A small-molecule ligand and the protein it binds are described below.
Small molecule (SMILES): OC[C@H]1O[C@H](O[C@H]2[C@H](O)[C@@H](O)[C@@H](O)O[C@@H]2CO)[C@H](O)[C@@H](O)[C@@H]1O

Sequence of chain 1.B:
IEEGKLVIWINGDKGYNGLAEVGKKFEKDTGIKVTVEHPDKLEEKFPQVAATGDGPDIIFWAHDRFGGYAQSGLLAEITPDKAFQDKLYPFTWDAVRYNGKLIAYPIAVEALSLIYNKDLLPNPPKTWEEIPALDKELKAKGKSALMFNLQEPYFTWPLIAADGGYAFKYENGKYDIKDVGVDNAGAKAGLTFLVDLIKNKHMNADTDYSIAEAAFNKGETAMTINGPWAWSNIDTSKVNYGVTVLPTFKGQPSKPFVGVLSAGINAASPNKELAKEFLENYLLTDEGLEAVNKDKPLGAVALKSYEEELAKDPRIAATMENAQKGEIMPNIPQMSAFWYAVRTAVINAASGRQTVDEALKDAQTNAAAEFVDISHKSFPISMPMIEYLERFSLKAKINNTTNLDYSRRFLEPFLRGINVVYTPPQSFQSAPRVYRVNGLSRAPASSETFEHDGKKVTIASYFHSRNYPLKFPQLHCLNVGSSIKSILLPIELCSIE

Binding-site contacts:
Ligand atom O6 contacts residue PHE157 of chain 1.B at 3.6 Å.
Ligand atom C2 contacts residue ASP66 of chain 1.B at 3.4 Å.
Ligand atom O6 contacts residue GLU154 of chain 1.B at 2.7 Å (salt-bridge).
Ligand atom C6 contacts residue GLU154 of chain 1.B at 3.4 Å.
Ligand atom O2 contacts residue ALA64 of chain 1.B at 3.1 Å.
Ligand atom C2 contacts residue TRP231 of chain 1.B at 3.8 Å (hydrophobic).
Ligand atom C4 contacts residue TRP341 of chain 1.B at 3.5 Å (hydrophobic).
Ligand atom O2 contacts residue ASP66 of chain 1.B at 2.9 Å (salt-bridge).
Ligand atom C4 contacts residue TYR156 of chain 1.B at 3.7 Å (hydrophobic).
Ligand atom C3 contacts residue TRP63 of chain 1.B at 3.7 Å (hydrophobic).
Ligand atom C6 contacts residue PRO155 of chain 1.B at 3.6 Å (hydrophobic).
Ligand atom O3 contacts residue ASP66 of chain 1.B at 3.0 Å (salt-bridge).
Ligand atom O2 contacts residue GLU112 of chain 1.B at 2.6 Å (salt-bridge).
Ligand atom O3 contacts residue GLU112 of chain 1.B at 3.6 Å.
Ligand atom O1 contacts residue ASP15 of chain 1.B at 2.8 Å (salt-bridge).
Ligand atom C1 contacts residue LYS16 of chain 1.B at 3.6 Å.
Ligand atom O3 contacts residue ALA64 of chain 1.B at 3.3 Å.
Ligand atom O5 contacts residue TRP341 of chain 1.B at 3.8 Å.
Ligand atom C3 contacts residue ASP66 of chain 1.B at 3.7 Å.
Ligand atom C6 contacts residue TRP341 of chain 1.B at 3.5 Å (hydrophobic).
Ligand atom O1 contacts residue LYS16 of chain 1.B at 2.9 Å (salt-bridge).
Ligand atom O1 contacts residue ASN13 of chain 1.B at 3.8 Å.
Ligand atom C1 contacts residue ASP15 of chain 1.B at 3.4 Å.
Ligand atom O3 contacts residue ARG67 of chain 1.B at 3.0 Å (salt-bridge).
Ligand atom O6 contacts residue PRO155 of chain 1.B at 3.1 Å.
Ligand atom O6 contacts residue TYR156 of chain 1.B at 2.9 Å (h-bond).
Ligand atom C2 contacts residue GLU112 of chain 1.B at 3.4 Å.
Ligand atom O5 contacts residue ASP15 of chain 1.B at 3.8 Å.
Ligand atom O4 contacts residue TRP341 of chain 1.B at 3.8 Å.
Ligand atom C2 contacts residue LYS16 of chain 1.B at 3.7 Å.
Ligand atom O4 contacts residue ARG67 of chain 1.B at 3.0 Å (salt-bridge).
Ligand atom O2 contacts residue TRP231 of chain 1.B at 3.8 Å.
Ligand atom C1 contacts residue TRP231 of chain 1.B at 3.6 Å (hydrophobic).
Ligand atom C1 contacts residue TYR156 of chain 1.B at 3.3 Å (hydrophobic).
Ligand atom C6 contacts residue TYR156 of chain 1.B at 3.6 Å (hydrophobic).
Ligand atom O3 contacts residue TRP63 of chain 1.B at 3.2 Å (h-bond).
Ligand atom O2 contacts residue TRP63 of chain 1.B at 3.3 Å (h-bond).
Ligand atom O5 contacts residue TYR156 of chain 1.B at 3.3 Å.
Ligand atom O2 contacts residue LYS16 of chain 1.B at 2.8 Å (salt-bridge).
Ligand atom O3 contacts residue TRP341 of chain 1.B at 3.8 Å.